Sequence of chain 1.B:
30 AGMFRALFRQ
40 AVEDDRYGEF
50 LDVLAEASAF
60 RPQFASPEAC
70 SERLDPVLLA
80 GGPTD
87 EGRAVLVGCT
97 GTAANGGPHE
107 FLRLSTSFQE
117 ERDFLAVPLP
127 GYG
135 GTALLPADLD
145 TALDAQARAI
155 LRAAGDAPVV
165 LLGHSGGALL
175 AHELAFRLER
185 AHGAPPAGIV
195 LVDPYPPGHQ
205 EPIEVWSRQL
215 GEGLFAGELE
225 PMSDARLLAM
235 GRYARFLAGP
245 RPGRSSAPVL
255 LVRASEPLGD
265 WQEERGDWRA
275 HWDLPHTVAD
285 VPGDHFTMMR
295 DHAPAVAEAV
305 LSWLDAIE

Binding-site contacts:
Ligand atom O1P contacts residue LEU214 of chain 1.B at 3.8 Å.
Ligand atom CAA contacts residue LEU241 of chain 1.B at 3.5 Å (hydrophobic).
Ligand atom O2P contacts residue HIS168 of chain 1.B at 4.4 Å.
Ligand atom CAB contacts residue LEU214 of chain 1.B at 3.9 Å (hydrophobic).
Ligand atom OC3 contacts residue GLY170 of chain 1.B at 3.5 Å (h-bond).
Ligand atom P1 contacts residue HIS289 of chain 1.B at 3.4 Å.
Ligand atom O2P contacts residue GLY170 of chain 1.B at 2.8 Å (h-bond).
Ligand atom O2P contacts residue SER169 of chain 1.B at 2.6 Å (h-bond).
Ligand atom C2 contacts residue SER169 of chain 1.B at 3.0 Å.
Ligand atom OC5 contacts residue ALA238 of chain 1.B at 3.9 Å.
Ligand atom CAA contacts residue LEU173 of chain 1.B at 3.8 Å (hydrophobic).
Ligand atom C2 contacts residue LEU214 of chain 1.B at 4.1 Å (hydrophobic).
Ligand atom C2 contacts residue HIS289 of chain 1.B at 4.4 Å.
Ligand atom P1 contacts residue GLY170 of chain 1.B at 3.5 Å.
Ligand atom O1P contacts residue HIS289 of chain 1.B at 3.0 Å (h-bond).
Ligand atom C3 contacts residue SER169 of chain 1.B at 3.6 Å.
Ligand atom OC3 contacts residue SER169 of chain 1.B at 3.4 Å (h-bond).
Ligand atom CAB contacts residue ILE207 of chain 1.B at 3.4 Å (hydrophobic).
Ligand atom C6 contacts residue GLN204 of chain 1.B at 4.2 Å.
Ligand atom C2 contacts residue GLY170 of chain 1.B at 4.2 Å.
Ligand atom CAA contacts residue GLY170 of chain 1.B at 4.0 Å.
Ligand atom O1P contacts residue SER169 of chain 1.B at 2.5 Å (h-bond).
Ligand atom P1 contacts residue SER169 of chain 1.B at 1.6 Å.
Ligand atom C3 contacts residue GLY170 of chain 1.B at 3.8 Å.
Ligand atom C6 contacts residue LEU173 of chain 1.B at 3.7 Å (hydrophobic).

The protein below binds the small molecule below.
Small molecule (SMILES): CC[C@H](O)[C@@H](C)[C@H](O)CP(=O)(O)O